The protein below binds the small molecule below.
Small molecule (SMILES): Cc1cc(/C=C/c2ccccc2)cc(C)c1O

Binding-site contacts:
Ligand atom CAE contacts residue LEU17 of chain 1.A at 3.6 Å (hydrophobic).
Ligand atom CAP contacts residue LEU17 of chain 1.A at 4.2 Å (hydrophobic).
Ligand atom CAH contacts residue LYS15 of chain 1.A at 4.0 Å.
Ligand atom CAB contacts residue ALA108 of chain 1.A at 4.2 Å (hydrophobic).
Ligand atom CAB contacts residue THR118 of chain 1.A at 3.7 Å.
Ligand atom CAJ contacts residue ALA108 of chain 1.A at 3.9 Å (hydrophobic).
Ligand atom OAC contacts residue SER117 of chain 1.A at 3.9 Å.
Ligand atom CAG contacts residue LYS15 of chain 1.A at 3.7 Å.
Ligand atom CAB contacts residue LEU110 of chain 1.A at 4.0 Å (hydrophobic).
Ligand atom CAA contacts residue LEU110 of chain 1.A at 4.1 Å (hydrophobic).
Ligand atom CAE contacts residue ALA108 of chain 1.A at 4.4 Å (hydrophobic).
Ligand atom CAI contacts residue LYS15 of chain 1.A at 4.3 Å.
Ligand atom CAI contacts residue LEU17 of chain 1.A at 4.4 Å (hydrophobic).
Ligand atom CAB contacts residue SER117 of chain 1.A at 3.3 Å.
Ligand atom CAB contacts residue ALA109 of chain 1.A at 4.5 Å (hydrophobic).
Ligand atom CAL contacts residue ALA108 of chain 1.A at 4.1 Å (hydrophobic).
Ligand atom CAL contacts residue LEU110 of chain 1.A at 4.1 Å (hydrophobic).
Ligand atom CAM contacts residue LEU110 of chain 1.A at 3.9 Å (hydrophobic).
Ligand atom CAO contacts residue ALA108 of chain 1.A at 4.4 Å (hydrophobic).
Ligand atom CAN contacts residue LEU110 of chain 1.A at 3.8 Å (hydrophobic).
Ligand atom OAC contacts residue LEU110 of chain 1.A at 3.8 Å.
Ligand atom CAF contacts residue LYS15 of chain 1.A at 3.7 Å.
Ligand atom CAQ contacts residue LEU110 of chain 1.A at 3.8 Å (hydrophobic).
Ligand atom CAB contacts residue THR119 of chain 1.A at 4.1 Å.
Ligand atom CAD contacts residue ALA108 of chain 1.A at 4.1 Å (hydrophobic).

Sequence of chain 1.A:
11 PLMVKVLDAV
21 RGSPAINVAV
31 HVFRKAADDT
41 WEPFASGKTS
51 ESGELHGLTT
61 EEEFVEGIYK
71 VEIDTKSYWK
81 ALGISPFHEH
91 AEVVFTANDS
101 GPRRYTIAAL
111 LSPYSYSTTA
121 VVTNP